Binding-site contacts:
Ligand atom C3 contacts residue NAD1 of chain 2.C at 3.1 Å.
Ligand atom CL14 contacts residue ILE244 of chain 2.A at 4.1 Å.
Ligand atom CL14 contacts residue PHE243 of chain 2.A at 4.0 Å.
Ligand atom C3 contacts residue ILE244 of chain 2.A at 4.0 Å (hydrophobic).
Ligand atom C4 contacts residue NAD1 of chain 2.C at 3.4 Å.
Ligand atom C4 contacts residue ALA232 of chain 2.A at 4.0 Å (hydrophobic).
Ligand atom C12 contacts residue VAL134 of chain 2.A at 4.1 Å (hydrophobic).
Ligand atom C9 contacts residue NAD1 of chain 2.C at 4.3 Å.
Ligand atom C3 contacts residue ALA232 of chain 2.A at 4.0 Å (hydrophobic).
Ligand atom C2 contacts residue TYR189 of chain 2.A at 4.1 Å (hydrophobic).
Ligand atom CL15 contacts residue ASN130 of chain 2.A at 3.7 Å.
Ligand atom C1 contacts residue TYR179 of chain 2.A at 3.7 Å (hydrophobic).
Ligand atom C3 contacts residue ILE235 of chain 2.A at 4.2 Å (hydrophobic).
Ligand atom C9 contacts residue ALA129 of chain 2.A at 3.7 Å (hydrophobic).
Ligand atom C10 contacts residue ALA231 of chain 2.A at 4.0 Å (hydrophobic).
Ligand atom CL14 contacts residue TYR179 of chain 2.A at 3.7 Å.
Ligand atom C13 contacts residue ILE235 of chain 2.A at 3.8 Å (hydrophobic).
Ligand atom CL16 contacts residue ALA129 of chain 2.A at 3.6 Å.
Ligand atom C12 contacts residue ILE235 of chain 2.A at 3.9 Å (hydrophobic).
Ligand atom C13 contacts residue TYR189 of chain 2.A at 4.1 Å (hydrophobic).
Ligand atom C1 contacts residue NAD1 of chain 2.C at 3.3 Å.
Ligand atom CL15 contacts residue GLY131 of chain 2.A at 3.3 Å.
Ligand atom C6 contacts residue NAD1 of chain 2.C at 3.6 Å.
Ligand atom C4 contacts residue ILE235 of chain 2.A at 4.1 Å (hydrophobic).
Ligand atom C10 contacts residue ASN130 of chain 2.A at 4.2 Å.
Ligand atom CL16 contacts residue ALA231 of chain 2.A at 3.5 Å.
Ligand atom C6 contacts residue TYR189 of chain 2.A at 3.4 Å (hydrophobic).
Ligand atom C9 contacts residue ALA231 of chain 2.A at 3.8 Å (hydrophobic).
Ligand atom C1 contacts residue TYR189 of chain 2.A at 3.4 Å (hydrophobic).
Ligand atom C10 contacts residue ALA129 of chain 2.A at 3.5 Å (hydrophobic).
Ligand atom O17 contacts residue LYS197 of chain 2.A at 3.8 Å.
Ligand atom CL16 contacts residue NAD1 of chain 2.C at 3.2 Å.
Ligand atom O7 contacts residue NAD1 of chain 2.C at 3.2 Å.
Ligand atom O17 contacts residue NAD1 of chain 2.C at 2.8 Å (h-bond).
Ligand atom O17 contacts residue TYR189 of chain 2.A at 2.5 Å (h-bond).
Ligand atom C8 contacts residue NAD1 of chain 2.C at 4.1 Å.
Ligand atom CL14 contacts residue NAD1 of chain 2.C at 3.8 Å.
Ligand atom C5 contacts residue NAD1 of chain 2.C at 3.4 Å.
Ligand atom C2 contacts residue NAD1 of chain 2.C at 3.4 Å.
Ligand atom O17 contacts residue TYR179 of chain 2.A at 4.2 Å.

Sequence of chain 2.A:
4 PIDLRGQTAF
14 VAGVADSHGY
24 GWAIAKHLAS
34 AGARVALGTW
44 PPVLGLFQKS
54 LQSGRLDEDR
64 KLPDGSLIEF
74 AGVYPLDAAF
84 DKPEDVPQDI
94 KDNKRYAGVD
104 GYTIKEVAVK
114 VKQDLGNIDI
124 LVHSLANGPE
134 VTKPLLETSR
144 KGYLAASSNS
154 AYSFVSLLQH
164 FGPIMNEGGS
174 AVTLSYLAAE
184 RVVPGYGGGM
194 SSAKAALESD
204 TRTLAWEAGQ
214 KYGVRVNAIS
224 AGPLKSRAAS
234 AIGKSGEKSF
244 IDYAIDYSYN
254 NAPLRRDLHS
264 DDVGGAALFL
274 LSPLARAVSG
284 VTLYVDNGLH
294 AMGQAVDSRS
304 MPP

A protein and the small-molecule ligand that binds it are described below.
Small molecule (SMILES): Oc1cc(Cl)ccc1Oc1ccc(Cl)cc1Cl